Sequence of chain 12.B:
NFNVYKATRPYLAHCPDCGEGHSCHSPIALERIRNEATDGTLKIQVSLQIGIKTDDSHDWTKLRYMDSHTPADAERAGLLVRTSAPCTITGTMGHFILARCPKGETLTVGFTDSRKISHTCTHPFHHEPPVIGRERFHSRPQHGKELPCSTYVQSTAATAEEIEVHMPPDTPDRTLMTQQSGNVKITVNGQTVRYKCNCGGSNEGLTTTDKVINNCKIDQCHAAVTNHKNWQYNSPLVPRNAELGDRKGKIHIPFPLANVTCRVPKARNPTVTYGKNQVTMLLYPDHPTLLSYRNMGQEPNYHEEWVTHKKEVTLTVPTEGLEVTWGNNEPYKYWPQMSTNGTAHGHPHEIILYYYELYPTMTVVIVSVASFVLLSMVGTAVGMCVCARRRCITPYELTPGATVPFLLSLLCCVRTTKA

Binding-site contacts:
Ligand atom O6 contacts residue LYS115 of chain 12.A at 4.4 Å.
Ligand atom C5 contacts residue ASN259 of chain 12.B at 3.7 Å.
Ligand atom C1 contacts residue ASN259 of chain 12.B at 1.4 Å.
Ligand atom C4 contacts residue ASN259 of chain 12.B at 4.2 Å.
Ligand atom O7 contacts residue ASN259 of chain 12.B at 3.0 Å (h-bond).
Ligand atom C3 contacts residue ASN259 of chain 12.B at 3.8 Å.
Ligand atom C8 contacts residue ASN259 of chain 12.B at 4.1 Å.
Ligand atom C2 contacts residue ASN259 of chain 12.B at 2.4 Å.
Ligand atom C7 contacts residue ASN259 of chain 12.B at 3.1 Å.
Ligand atom C6 contacts residue THR116 of chain 12.A at 3.5 Å.
Ligand atom O5 contacts residue THR116 of chain 12.A at 2.6 Å (h-bond).
Ligand atom N2 contacts residue ASN259 of chain 12.B at 2.9 Å (h-bond).
Ligand atom C5 contacts residue THR116 of chain 12.A at 3.5 Å.
Ligand atom O6 contacts residue PHE118 of chain 12.A at 3.9 Å.
Ligand atom C6 contacts residue PHE118 of chain 12.A at 4.4 Å (hydrophobic).
Ligand atom C6 contacts residue LYS115 of chain 12.A at 3.9 Å.
Ligand atom C1 contacts residue THR116 of chain 12.A at 3.3 Å.
Ligand atom O5 contacts residue ASN259 of chain 12.B at 2.4 Å (h-bond).

Sequence of chain 12.A:
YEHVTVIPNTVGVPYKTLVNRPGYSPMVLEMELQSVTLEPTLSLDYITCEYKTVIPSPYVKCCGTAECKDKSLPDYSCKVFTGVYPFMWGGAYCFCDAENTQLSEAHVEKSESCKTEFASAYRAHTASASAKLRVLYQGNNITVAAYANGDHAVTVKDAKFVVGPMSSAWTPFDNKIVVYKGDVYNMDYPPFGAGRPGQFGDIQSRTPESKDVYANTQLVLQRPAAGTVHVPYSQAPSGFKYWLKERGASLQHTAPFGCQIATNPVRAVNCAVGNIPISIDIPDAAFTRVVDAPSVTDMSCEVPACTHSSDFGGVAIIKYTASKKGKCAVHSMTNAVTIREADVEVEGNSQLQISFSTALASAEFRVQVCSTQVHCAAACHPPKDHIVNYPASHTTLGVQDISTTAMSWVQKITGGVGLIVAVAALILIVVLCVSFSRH

A small-molecule ligand and the protein it binds are described below.
Small molecule (SMILES): CC(=O)N[C@@H]1[C@@H](O)[C@H](O)[C@@H](CO)O[C@H]1O